Sequence of chain 1.E:
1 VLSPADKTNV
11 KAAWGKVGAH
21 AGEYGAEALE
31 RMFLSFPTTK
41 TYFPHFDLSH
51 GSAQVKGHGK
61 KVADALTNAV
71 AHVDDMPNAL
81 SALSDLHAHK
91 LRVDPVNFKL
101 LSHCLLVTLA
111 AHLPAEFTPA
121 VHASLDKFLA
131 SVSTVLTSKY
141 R

A protein and the small-molecule ligand that binds it are described below.
Small molecule (SMILES): C=CC1=C(C)C2=N3->[Ni]45<-N6=C(C=c7c(C)c(C=C)c(n74)=C2)C(C)=C(CCC(=O)O)C6=Cc2c(CCC(=O)O)c(C)c(n25)C=C13

Binding-site contacts:
Ligand atom CAC contacts residue VAL93 of chain 1.E at 3.5 Å (hydrophobic).
Ligand atom O2A contacts residue LYS61 of chain 1.E at 3.5 Å (salt-bridge).
Ligand atom CBC contacts residue MET32 of chain 1.E at 3.8 Å (hydrophobic).
Ligand atom C3D contacts residue HIS58 of chain 1.E at 3.8 Å.
Ligand atom C3A contacts residue LEU83 of chain 1.E at 3.7 Å (hydrophobic).
Ligand atom C3D contacts residue LEU91 of chain 1.E at 3.7 Å (hydrophobic).
Ligand atom NC contacts residue HIS87 of chain 1.E at 3.8 Å.
Ligand atom NB contacts residue HIS87 of chain 1.E at 3.5 Å.
Ligand atom C2B contacts residue LEU136 of chain 1.E at 3.8 Å (hydrophobic).
Ligand atom CBC contacts residue ASN97 of chain 1.E at 3.8 Å.
Ligand atom CMC contacts residue PHE98 of chain 1.E at 3.8 Å (hydrophobic).
Ligand atom C4D contacts residue HIS58 of chain 1.E at 3.2 Å.
Ligand atom O2D contacts residue HIS45 of chain 1.E at 2.7 Å (h-bond).
Ligand atom CHC contacts residue PHE98 of chain 1.E at 3.6 Å (hydrophobic).
Ligand atom NA contacts residue HIS87 of chain 1.E at 3.7 Å.
Ligand atom C1D contacts residue PHE43 of chain 1.E at 3.7 Å (hydrophobic).
Ligand atom CMA contacts residue LEU83 of chain 1.E at 3.8 Å (hydrophobic).
Ligand atom NI contacts residue HIS58 of chain 1.E at 3.8 Å.
Ligand atom NA contacts residue HIS58 of chain 1.E at 3.6 Å.
Ligand atom CMD contacts residue TYR42 of chain 1.E at 3.2 Å (hydrophobic).
Ligand atom CGD contacts residue HIS45 of chain 1.E at 3.8 Å.
Ligand atom C3B contacts residue LEU136 of chain 1.E at 3.7 Å (hydrophobic).
Ligand atom CMD contacts residue PHE43 of chain 1.E at 3.5 Å (hydrophobic).
Ligand atom O2D contacts residue PHE46 of chain 1.E at 3.8 Å.
Ligand atom NI contacts residue HIS87 of chain 1.E at 3.5 Å.
Ligand atom CHC contacts residue LEU101 of chain 1.E at 3.6 Å (hydrophobic).
Ligand atom CMA contacts residue LYS61 of chain 1.E at 3.6 Å.
Ligand atom ND contacts residue HIS58 of chain 1.E at 3.3 Å (h-bond).
Ligand atom C4D contacts residue LEU91 of chain 1.E at 3.5 Å (hydrophobic).
Ligand atom C1B contacts residue HIS87 of chain 1.E at 3.8 Å.
Ligand atom C1D contacts residue HIS58 of chain 1.E at 3.8 Å.
Ligand atom CHA contacts residue HIS58 of chain 1.E at 3.1 Å.
Ligand atom CAD contacts residue LEU91 of chain 1.E at 3.6 Å (hydrophobic).
Ligand atom CHA contacts residue LEU91 of chain 1.E at 3.6 Å (hydrophobic).
Ligand atom C1A contacts residue HIS58 of chain 1.E at 3.3 Å.
Ligand atom C2D contacts residue PHE43 of chain 1.E at 3.8 Å (hydrophobic).
Ligand atom CHD contacts residue PHE43 of chain 1.E at 3.4 Å (hydrophobic).
Ligand atom CMC contacts residue ASN97 of chain 1.E at 3.4 Å.
Ligand atom ND contacts residue LEU91 of chain 1.E at 3.7 Å.
Ligand atom C3C contacts residue VAL93 of chain 1.E at 3.8 Å (hydrophobic).